Sequence of chain 2.B:
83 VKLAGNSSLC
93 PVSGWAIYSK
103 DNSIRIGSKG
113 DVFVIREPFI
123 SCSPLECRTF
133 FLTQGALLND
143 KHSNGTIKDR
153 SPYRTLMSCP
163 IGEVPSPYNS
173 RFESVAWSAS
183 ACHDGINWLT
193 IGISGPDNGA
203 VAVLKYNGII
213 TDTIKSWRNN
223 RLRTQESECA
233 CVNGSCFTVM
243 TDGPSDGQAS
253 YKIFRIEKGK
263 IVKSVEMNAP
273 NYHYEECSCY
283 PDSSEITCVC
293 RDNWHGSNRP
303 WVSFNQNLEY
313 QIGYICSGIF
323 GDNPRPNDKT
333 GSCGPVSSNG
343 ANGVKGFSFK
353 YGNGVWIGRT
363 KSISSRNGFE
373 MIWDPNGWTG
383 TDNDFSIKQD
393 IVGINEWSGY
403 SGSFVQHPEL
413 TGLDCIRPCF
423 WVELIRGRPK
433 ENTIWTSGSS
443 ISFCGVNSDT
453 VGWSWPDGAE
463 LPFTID

Binding-site contacts:
Ligand atom C8 contacts residue GLU462 of chain 2.B at 4.2 Å.
Ligand atom C8 contacts residue LYS143 of chain 2.A at 4.4 Å.
Ligand atom C1 contacts residue THR148 of chain 2.A at 4.0 Å.
Ligand atom C6 contacts residue THR148 of chain 2.A at 3.8 Å.
Ligand atom C4 contacts residue ASN146 of chain 2.A at 4.3 Å.
Ligand atom O7 contacts residue ASN146 of chain 2.A at 4.3 Å.
Ligand atom O7 contacts residue ILE436 of chain 2.A at 3.7 Å.
Ligand atom C7 contacts residue ILE436 of chain 2.A at 4.3 Å (hydrophobic).
Ligand atom C8 contacts residue ASN146 of chain 2.A at 3.5 Å.
Ligand atom C7 contacts residue ASN146 of chain 2.A at 3.4 Å.
Ligand atom O5 contacts residue THR148 of chain 2.A at 3.3 Å.
Ligand atom C5 contacts residue THR148 of chain 2.A at 4.0 Å.
Ligand atom O5 contacts residue ASN146 of chain 2.A at 2.4 Å (h-bond).
Ligand atom C1 contacts residue ASN146 of chain 2.A at 1.4 Å.
Ligand atom C3 contacts residue ASN146 of chain 2.A at 3.8 Å.
Ligand atom N2 contacts residue ASN146 of chain 2.A at 2.9 Å (h-bond).
Ligand atom O6 contacts residue THR148 of chain 2.A at 4.3 Å.
Ligand atom C5 contacts residue ASN146 of chain 2.A at 3.6 Å.
Ligand atom C2 contacts residue ASN146 of chain 2.A at 2.5 Å.

Sequence of chain 2.A:
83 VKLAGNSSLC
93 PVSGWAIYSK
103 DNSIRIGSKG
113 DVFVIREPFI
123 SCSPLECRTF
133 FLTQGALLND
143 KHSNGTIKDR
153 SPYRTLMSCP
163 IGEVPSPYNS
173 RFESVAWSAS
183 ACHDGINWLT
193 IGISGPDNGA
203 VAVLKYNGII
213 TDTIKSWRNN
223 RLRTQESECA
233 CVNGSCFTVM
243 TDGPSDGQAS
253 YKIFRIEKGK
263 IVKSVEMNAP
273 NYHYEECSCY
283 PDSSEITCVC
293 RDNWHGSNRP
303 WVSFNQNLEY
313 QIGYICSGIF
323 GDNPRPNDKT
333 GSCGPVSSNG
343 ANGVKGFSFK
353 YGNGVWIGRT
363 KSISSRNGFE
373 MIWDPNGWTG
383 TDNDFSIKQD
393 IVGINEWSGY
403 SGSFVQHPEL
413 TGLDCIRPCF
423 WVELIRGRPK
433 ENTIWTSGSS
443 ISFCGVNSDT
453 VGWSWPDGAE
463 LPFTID

The protein below binds the small molecule below.
Small molecule (SMILES): CC(=O)N[C@H]1[C@H](O[C@H]2[C@H](O)[C@@H](NC(C)=O)CO[C@@H]2CO)O[C@H](CO)[C@@H](O)[C@@H]1O